Binding-site contacts:
Ligand atom C2 contacts residue SER103 of chain 3.A at 3.6 Å.
Ligand atom C13 contacts residue HIS139 of chain 3.A at 3.8 Å.
Ligand atom C9 contacts residue GLU421 of chain 3.A at 3.7 Å.
Ligand atom CL contacts residue TRP33 of chain 3.A at 3.8 Å.
Ligand atom O1 contacts residue PHE104 of chain 3.A at 3.7 Å.
Ligand atom C12 contacts residue SER141 of chain 3.A at 3.6 Å.
Ligand atom O1 contacts residue ILE48 of chain 3.A at 3.7 Å.
Ligand atom C12 contacts residue HIS139 of chain 3.A at 3.3 Å.
Ligand atom C4 contacts residue SER103 of chain 3.A at 3.8 Å.
Ligand atom C15 contacts residue MET85 of chain 3.A at 3.8 Å (hydrophobic).
Ligand atom C4 contacts residue ILE48 of chain 3.A at 3.9 Å (hydrophobic).
Ligand atom O contacts residue ALA140 of chain 3.A at 3.6 Å (h-bond).
Ligand atom C1 contacts residue PHE104 of chain 3.A at 3.5 Å (hydrophobic).
Ligand atom C15 contacts residue TRP56 of chain 3.A at 3.7 Å (hydrophobic).
Ligand atom CL contacts residue ALA53 of chain 3.A at 3.6 Å.
Ligand atom C contacts residue ALA53 of chain 3.A at 3.8 Å (hydrophobic).
Ligand atom O1 contacts residue PHE47 of chain 3.A at 3.5 Å.
Ligand atom C16 contacts residue LEU83 of chain 3.A at 3.9 Å (hydrophobic).
Ligand atom C12 contacts residue ALA140 of chain 3.A at 3.6 Å (hydrophobic).
Ligand atom CL contacts residue PHE104 of chain 3.A at 3.9 Å.
Ligand atom C5 contacts residue PHE422 of chain 3.A at 3.8 Å (hydrophobic).
Ligand atom C6 contacts residue PHE422 of chain 3.A at 3.9 Å (hydrophobic).
Ligand atom C14 contacts residue SER103 of chain 3.A at 3.3 Å.
Ligand atom C4 contacts residue PHE422 of chain 3.A at 3.8 Å (hydrophobic).
Ligand atom S contacts residue SER103 of chain 3.A at 4.0 Å.
Ligand atom C contacts residue PHE104 of chain 3.A at 3.9 Å (hydrophobic).
Ligand atom C3 contacts residue SER103 of chain 3.A at 3.5 Å.
Ligand atom C14 contacts residue TRP56 of chain 3.A at 3.9 Å (hydrophobic).
Ligand atom O2 contacts residue PHE44 of chain 3.A at 3.7 Å.
Ligand atom N contacts residue PHE422 of chain 3.A at 4.0 Å.
Ligand atom O contacts residue SER141 of chain 3.A at 3.5 Å.
Ligand atom C3 contacts residue ILE48 of chain 3.A at 4.0 Å (hydrophobic).
Ligand atom C1 contacts residue ALA53 of chain 3.A at 3.9 Å (hydrophobic).
Ligand atom C16 contacts residue TRP56 of chain 3.A at 4.0 Å (hydrophobic).
Ligand atom O2 contacts residue PHE104 of chain 3.A at 3.2 Å (h-bond).
Ligand atom C6 contacts residue ILE48 of chain 3.A at 4.0 Å (hydrophobic).
Ligand atom C15 contacts residue LEU83 of chain 3.A at 3.9 Å (hydrophobic).
Ligand atom C5 contacts residue TRP56 of chain 3.A at 3.3 Å (hydrophobic).
Ligand atom O2 contacts residue SER103 of chain 3.A at 3.6 Å (h-bond).
Ligand atom C13 contacts residue PHE422 of chain 3.A at 3.9 Å (hydrophobic).

Sequence of chain 3.A:
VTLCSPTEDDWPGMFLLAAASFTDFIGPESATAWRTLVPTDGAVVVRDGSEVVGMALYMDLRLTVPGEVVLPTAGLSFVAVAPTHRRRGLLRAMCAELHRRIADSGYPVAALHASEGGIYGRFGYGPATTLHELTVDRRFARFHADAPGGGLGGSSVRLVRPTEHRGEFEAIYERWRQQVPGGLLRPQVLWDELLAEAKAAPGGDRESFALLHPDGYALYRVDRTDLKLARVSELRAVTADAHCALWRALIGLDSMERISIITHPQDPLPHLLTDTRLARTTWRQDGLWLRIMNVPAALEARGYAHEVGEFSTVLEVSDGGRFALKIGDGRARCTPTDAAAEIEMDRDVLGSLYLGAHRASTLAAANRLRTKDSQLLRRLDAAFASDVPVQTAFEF

A small-molecule ligand and the protein it binds are described below.
Small molecule (SMILES): CC1=C(c2cccc(Cl)c2)S(=O)(=O)N=C1NCCCN1CCOCC1